Sequence of chain 1.E:
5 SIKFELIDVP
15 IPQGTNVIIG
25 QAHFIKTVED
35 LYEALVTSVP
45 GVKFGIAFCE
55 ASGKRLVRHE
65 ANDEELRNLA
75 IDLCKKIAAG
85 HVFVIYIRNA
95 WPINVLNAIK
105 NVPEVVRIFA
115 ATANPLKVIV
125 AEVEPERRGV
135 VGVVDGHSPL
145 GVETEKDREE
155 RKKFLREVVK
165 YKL

This protein binds this small molecule.
Small molecule (SMILES): Nc1ncnc2c1ncn2[C@@H]1O[C@H](CO)[C@@H](O)[C@H]1O

Sequence of chain 1.F:
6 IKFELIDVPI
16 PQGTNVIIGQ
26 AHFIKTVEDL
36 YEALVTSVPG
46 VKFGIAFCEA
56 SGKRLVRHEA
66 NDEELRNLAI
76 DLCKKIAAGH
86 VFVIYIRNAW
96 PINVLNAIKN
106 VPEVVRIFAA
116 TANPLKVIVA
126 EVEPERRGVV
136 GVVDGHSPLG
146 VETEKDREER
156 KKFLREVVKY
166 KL

Binding-site contacts:
Ligand atom N6 contacts residue VAL163 of chain 1.F at 3.5 Å.
Ligand atom C8 contacts residue TRP95 of chain 1.F at 3.7 Å (hydrophobic).
Ligand atom N1 contacts residue TYR165 of chain 1.F at 2.6 Å (h-bond).
Ligand atom C2 contacts residue ILE97 of chain 1.F at 3.9 Å (hydrophobic).
Ligand atom C6 contacts residue TRP95 of chain 1.F at 3.4 Å (hydrophobic).
Ligand atom C4 contacts residue TRP95 of chain 1.F at 3.2 Å (hydrophobic).
Ligand atom C2 contacts residue TYR165 of chain 1.F at 3.4 Å (hydrophobic).
Ligand atom N3 contacts residue TRP95 of chain 1.F at 3.4 Å.
Ligand atom O2' contacts residue ALA117 of chain 1.F at 3.6 Å (h-bond).
Ligand atom C4 contacts residue PHE28 of chain 1.E at 3.5 Å (hydrophobic).
Ligand atom C1' contacts residue HIS27 of chain 1.E at 4.0 Å.
Ligand atom N9 contacts residue TRP95 of chain 1.F at 3.7 Å.
Ligand atom O5' contacts residue HIS85 of chain 1.E at 3.8 Å.
Ligand atom N9 contacts residue PHE28 of chain 1.E at 3.5 Å.
Ligand atom O5' contacts residue PHE28 of chain 1.E at 3.5 Å.
Ligand atom C3' contacts residue ALA117 of chain 1.F at 4.0 Å (hydrophobic).
Ligand atom N6 contacts residue TYR165 of chain 1.F at 3.8 Å.
Ligand atom N7 contacts residue PHE28 of chain 1.E at 3.6 Å.
Ligand atom C6 contacts residue TYR165 of chain 1.F at 3.6 Å (hydrophobic).
Ligand atom O2' contacts residue HIS27 of chain 1.E at 3.7 Å.
Ligand atom C6 contacts residue PHE28 of chain 1.E at 3.7 Å (hydrophobic).
Ligand atom C2 contacts residue PHE28 of chain 1.E at 4.0 Å (hydrophobic).
Ligand atom O4' contacts residue PHE28 of chain 1.E at 3.4 Å.
Ligand atom O2' contacts residue ASN20 of chain 1.F at 2.6 Å (h-bond).
Ligand atom O2' contacts residue THR116 of chain 1.F at 3.7 Å.
Ligand atom O3' contacts residue ALA117 of chain 1.F at 2.8 Å (h-bond).
Ligand atom N7 contacts residue TRP95 of chain 1.F at 3.5 Å.
Ligand atom C1' contacts residue PHE28 of chain 1.E at 4.1 Å (hydrophobic).
Ligand atom C2 contacts residue TRP95 of chain 1.F at 3.1 Å (hydrophobic).
Ligand atom N1 contacts residue PHE28 of chain 1.E at 3.9 Å.
Ligand atom O4' contacts residue HIS27 of chain 1.E at 4.1 Å.
Ligand atom N3 contacts residue PHE28 of chain 1.E at 4.0 Å.
Ligand atom C5 contacts residue PHE28 of chain 1.E at 3.5 Å (hydrophobic).
Ligand atom N1 contacts residue TRP95 of chain 1.F at 3.4 Å.
Ligand atom N6 contacts residue TRP95 of chain 1.F at 3.6 Å.
Ligand atom O3' contacts residue THR116 of chain 1.F at 3.6 Å.
Ligand atom O3' contacts residue ASN118 of chain 1.F at 3.4 Å (h-bond).
Ligand atom C2' contacts residue ASN20 of chain 1.F at 3.3 Å.
Ligand atom C5 contacts residue TRP95 of chain 1.F at 3.5 Å (hydrophobic).
Ligand atom C8 contacts residue PHE28 of chain 1.E at 3.8 Å (hydrophobic).